A protein and the small-molecule ligand that binds it are described below.
Small molecule (SMILES): CC(=O)N[C@H]1[C@@H](O[C@H]2[C@H](O)[C@@H](NC(C)=O)CO[C@@H]2CO)O[C@H](CO)[C@@H](O)[C@@H]1O

Binding-site contacts:
Ligand atom C6 contacts residue ASN18 of chain 1.D at 4.2 Å.
Ligand atom C8 contacts residue GLN21 of chain 1.D at 4.0 Å.
Ligand atom C5 contacts residue ASN18 of chain 1.D at 3.7 Å.
Ligand atom C3 contacts residue ASN18 of chain 1.D at 3.6 Å.
Ligand atom C4 contacts residue ASN18 of chain 1.D at 4.3 Å.
Ligand atom C7 contacts residue GLN21 of chain 1.D at 3.8 Å.
Ligand atom N2 contacts residue ASN18 of chain 1.D at 2.5 Å (h-bond).
Ligand atom O5 contacts residue ASN18 of chain 1.D at 2.4 Å (h-bond).
Ligand atom C2 contacts residue ASN18 of chain 1.D at 2.4 Å.
Ligand atom C8 contacts residue ASN18 of chain 1.D at 4.5 Å.
Ligand atom C2 contacts residue GLN21 of chain 1.D at 3.6 Å.
Ligand atom C7 contacts residue ASN18 of chain 1.D at 3.7 Å.
Ligand atom O7 contacts residue GLN21 of chain 1.D at 4.0 Å.
Ligand atom C1 contacts residue ASN18 of chain 1.D at 1.5 Å.
Ligand atom C1 contacts residue GLN21 of chain 1.D at 3.9 Å.
Ligand atom N2 contacts residue GLN21 of chain 1.D at 3.8 Å.

Sequence of chain 1.D:
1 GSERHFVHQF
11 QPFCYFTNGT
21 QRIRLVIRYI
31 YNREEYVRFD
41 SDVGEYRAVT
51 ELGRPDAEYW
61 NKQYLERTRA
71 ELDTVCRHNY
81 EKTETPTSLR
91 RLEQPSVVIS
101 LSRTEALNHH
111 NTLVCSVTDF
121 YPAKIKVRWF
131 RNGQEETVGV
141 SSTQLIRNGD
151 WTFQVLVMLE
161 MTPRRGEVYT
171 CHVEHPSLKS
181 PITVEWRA